A protein and the small-molecule ligand that binds it are described below.
Small molecule (SMILES): CC(=O)N[C@@H]1[C@@H](O)[C@H](O)[C@@H](CO)O[C@H]1O

Binding-site contacts:
Ligand atom N2 contacts residue ASN315 of chain 18.E at 2.8 Å (h-bond).
Ligand atom C8 contacts residue ILE281 of chain 18.E at 4.5 Å (hydrophobic).
Ligand atom C2 contacts residue ASN315 of chain 18.E at 2.5 Å.
Ligand atom O5 contacts residue ASN315 of chain 18.E at 2.4 Å (h-bond).
Ligand atom C6 contacts residue ASN315 of chain 18.E at 4.5 Å.
Ligand atom C6 contacts residue THR313 of chain 18.E at 4.5 Å.
Ligand atom O5 contacts residue THR313 of chain 18.E at 4.3 Å.
Ligand atom O7 contacts residue ASN315 of chain 18.E at 4.2 Å.
Ligand atom C8 contacts residue ASN315 of chain 18.E at 3.5 Å.
Ligand atom C5 contacts residue ASN315 of chain 18.E at 3.7 Å.
Ligand atom C4 contacts residue ASN315 of chain 18.E at 4.3 Å.
Ligand atom O5 contacts residue VAL314 of chain 18.E at 3.8 Å.
Ligand atom C1 contacts residue ASN315 of chain 18.E at 1.4 Å.
Ligand atom C7 contacts residue ASN315 of chain 18.E at 3.3 Å.
Ligand atom C3 contacts residue ASN315 of chain 18.E at 3.8 Å.
Ligand atom C1 contacts residue VAL314 of chain 18.E at 4.4 Å (hydrophobic).

Sequence of chain 18.E:
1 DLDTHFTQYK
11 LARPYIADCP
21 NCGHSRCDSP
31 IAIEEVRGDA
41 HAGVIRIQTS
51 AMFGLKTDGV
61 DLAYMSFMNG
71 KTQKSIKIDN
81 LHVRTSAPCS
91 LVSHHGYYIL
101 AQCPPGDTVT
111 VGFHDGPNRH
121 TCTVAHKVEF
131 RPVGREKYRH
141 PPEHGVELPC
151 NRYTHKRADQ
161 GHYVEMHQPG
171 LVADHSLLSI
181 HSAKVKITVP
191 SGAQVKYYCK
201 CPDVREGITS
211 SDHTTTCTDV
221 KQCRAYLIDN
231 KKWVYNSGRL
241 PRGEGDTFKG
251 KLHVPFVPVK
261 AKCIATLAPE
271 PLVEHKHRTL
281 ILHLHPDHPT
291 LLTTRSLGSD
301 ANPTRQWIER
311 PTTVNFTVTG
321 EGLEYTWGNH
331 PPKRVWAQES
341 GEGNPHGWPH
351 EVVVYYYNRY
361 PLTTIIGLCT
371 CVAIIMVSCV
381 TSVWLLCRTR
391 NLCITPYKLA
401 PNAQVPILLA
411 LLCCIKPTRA